Binding-site contacts:
Ligand atom P contacts residue DA4 of chain 11.D at 3.2 Å.
Ligand atom C5' contacts residue DA4 of chain 11.D at 4.0 Å.
Ligand atom OP1 contacts residue DA4 of chain 11.D at 2.2 Å.
Ligand atom O3' contacts residue DA4 of chain 11.D at 4.2 Å.
Ligand atom O5' contacts residue DA4 of chain 11.D at 4.0 Å.
Ligand atom C2' contacts residue DA4 of chain 11.D at 3.5 Å.
Ligand atom C4' contacts residue DA4 of chain 11.D at 4.3 Å.
Ligand atom OP2 contacts residue DA4 of chain 11.D at 3.6 Å.
Ligand atom C3' contacts residue DA4 of chain 11.D at 3.3 Å.

This small molecule binds to this protein.
Small molecule (SMILES): Nc1ccn([C@H]2C[C@H](O)[C@@H](COP(=O)(O)O)O2)c(=O)n1